Binding-site contacts:
Ligand atom C8 contacts residue HEM1 of chain 1.I at 4.0 Å.
Ligand atom C4 contacts residue LEU179 of chain 1.B at 4.0 Å (hydrophobic).
Ligand atom C22 contacts residue HEM1 of chain 1.I at 4.2 Å.
Ligand atom C2 contacts residue LEU396 of chain 1.B at 4.1 Å (hydrophobic).
Ligand atom O16 contacts residue LEU396 of chain 1.B at 3.7 Å.
Ligand atom C15 contacts residue LEU396 of chain 1.B at 4.1 Å (hydrophobic).
Ligand atom C15 contacts residue PHE296 of chain 1.B at 4.1 Å (hydrophobic).
Ligand atom C8 contacts residue ALA244 of chain 1.B at 4.0 Å (hydrophobic).
Ligand atom O24 contacts residue HEM1 of chain 1.I at 3.3 Å.
Ligand atom O17 contacts residue LEU94 of chain 1.B at 3.7 Å.
Ligand atom C23 contacts residue ALA244 of chain 1.B at 3.7 Å (hydrophobic).
Ligand atom C22 contacts residue LEU94 of chain 1.B at 3.9 Å (hydrophobic).
Ligand atom C1 contacts residue LEU396 of chain 1.B at 4.2 Å (hydrophobic).
Ligand atom C6 contacts residue LEU94 of chain 1.B at 3.8 Å (hydrophobic).
Ligand atom O21 contacts residue ILE243 of chain 1.B at 3.5 Å.
Ligand atom C15 contacts residue PHE84 of chain 1.B at 4.1 Å (hydrophobic).
Ligand atom C27 contacts residue VAL291 of chain 1.B at 4.0 Å (hydrophobic).
Ligand atom C1 contacts residue PHE84 of chain 1.B at 4.2 Å (hydrophobic).
Ligand atom C15 contacts residue SER295 of chain 1.B at 3.8 Å.
Ligand atom C23 contacts residue THR248 of chain 1.B at 3.6 Å.
Ligand atom C7 contacts residue ALA244 of chain 1.B at 4.2 Å (hydrophobic).
Ligand atom C18 contacts residue LEU396 of chain 1.B at 4.0 Å (hydrophobic).
Ligand atom C22 contacts residue SER240 of chain 1.B at 3.9 Å.
Ligand atom O26 contacts residue HEM1 of chain 1.I at 3.8 Å.
Ligand atom C9 contacts residue HEM1 of chain 1.I at 4.0 Å.
Ligand atom C15 contacts residue MET83 of chain 1.B at 3.8 Å (hydrophobic).
Ligand atom C27 contacts residue ILE397 of chain 1.B at 4.0 Å (hydrophobic).
Ligand atom C20 contacts residue LEU179 of chain 1.B at 3.7 Å (hydrophobic).
Ligand atom C25 contacts residue HEM1 of chain 1.I at 3.7 Å.
Ligand atom C25 contacts residue VAL291 of chain 1.B at 3.7 Å (hydrophobic).
Ligand atom C3 contacts residue LEU94 of chain 1.B at 4.0 Å (hydrophobic).
Ligand atom O26 contacts residue LEU94 of chain 1.B at 3.4 Å.
Ligand atom C18 contacts residue PHE84 of chain 1.B at 3.7 Å (hydrophobic).
Ligand atom C14 contacts residue VAL291 of chain 1.B at 4.1 Å (hydrophobic).
Ligand atom O21 contacts residue SER240 of chain 1.B at 4.1 Å.
Ligand atom O17 contacts residue PHE84 of chain 1.B at 3.9 Å.
Ligand atom C23 contacts residue HEM1 of chain 1.I at 3.9 Å.
Ligand atom O24 contacts residue LEU94 of chain 1.B at 3.6 Å.
Ligand atom O17 contacts residue PHE296 of chain 1.B at 3.9 Å.
Ligand atom C20 contacts residue MET178 of chain 1.B at 4.2 Å (hydrophobic).

Sequence of chain 1.B:
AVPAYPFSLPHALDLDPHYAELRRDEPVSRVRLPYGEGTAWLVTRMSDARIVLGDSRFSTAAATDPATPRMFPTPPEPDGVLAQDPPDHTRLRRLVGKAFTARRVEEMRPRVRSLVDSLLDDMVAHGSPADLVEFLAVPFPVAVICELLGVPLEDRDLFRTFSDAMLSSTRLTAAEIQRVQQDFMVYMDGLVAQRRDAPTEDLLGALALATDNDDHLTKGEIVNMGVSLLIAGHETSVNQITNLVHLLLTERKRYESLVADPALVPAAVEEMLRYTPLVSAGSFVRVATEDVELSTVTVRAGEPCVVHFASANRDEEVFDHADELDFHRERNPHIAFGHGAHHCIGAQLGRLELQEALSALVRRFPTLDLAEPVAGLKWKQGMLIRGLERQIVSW

The small molecule below binds the protein below.
Small molecule (SMILES): CC[C@H]1OC(=O)[C@H](C)[C@@H](O)[C@H](C)[C@@H](O)[C@@H](C)C[C@@H](C)C(=O)[C@H](C)[C@@H](O)[C@H]1C